Sequence of chain 1.A:
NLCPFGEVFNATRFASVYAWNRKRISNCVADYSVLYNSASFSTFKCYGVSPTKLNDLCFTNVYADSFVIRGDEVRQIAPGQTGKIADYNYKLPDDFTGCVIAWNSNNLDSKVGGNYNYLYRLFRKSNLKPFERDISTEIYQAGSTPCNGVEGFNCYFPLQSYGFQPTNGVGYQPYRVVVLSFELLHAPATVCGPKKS

A small-molecule ligand and the protein it binds are described below.
Small molecule (SMILES): CC(=O)N[C@H]1[C@H](O[C@H]2[C@H](O)[C@@H](NC(C)=O)CO[C@@H]2CO[C@@H]2O[C@@H](C)[C@@H](O)[C@@H](O)[C@@H]2O)O[C@H](CO)[C@@H](O)[C@@H]1O

Binding-site contacts:
Ligand atom C5 contacts residue ASN11 of chain 1.A at 3.6 Å.
Ligand atom C8 contacts residue ASN11 of chain 1.A at 4.0 Å.
Ligand atom C1 contacts residue ASN11 of chain 1.A at 1.4 Å.
Ligand atom C7 contacts residue LEU109 of chain 1.A at 4.4 Å (hydrophobic).
Ligand atom C2 contacts residue ASN11 of chain 1.A at 2.4 Å.
Ligand atom C8 contacts residue ARG177 of chain 1.A at 3.5 Å.
Ligand atom C8 contacts residue LEU109 of chain 1.A at 3.5 Å (hydrophobic).
Ligand atom C7 contacts residue ARG177 of chain 1.A at 4.3 Å.
Ligand atom O5 contacts residue ASN11 of chain 1.A at 2.3 Å (h-bond).
Ligand atom C3 contacts residue ASN11 of chain 1.A at 3.8 Å.
Ligand atom C8 contacts residue ALA12 of chain 1.A at 3.6 Å (hydrophobic).
Ligand atom C7 contacts residue ALA12 of chain 1.A at 4.4 Å (hydrophobic).
Ligand atom C4 contacts residue ASN11 of chain 1.A at 4.1 Å.
Ligand atom C8 contacts residue THR13 of chain 1.A at 4.3 Å.
Ligand atom O7 contacts residue PHE10 of chain 1.A at 3.8 Å.
Ligand atom N2 contacts residue ASN11 of chain 1.A at 3.0 Å (h-bond).
Ligand atom O7 contacts residue ARG177 of chain 1.A at 4.2 Å.
Ligand atom O4 contacts residue SER39 of chain 1.A at 3.9 Å.
Ligand atom O7 contacts residue ASN11 of chain 1.A at 3.2 Å (h-bond).
Ligand atom O7 contacts residue ASN108 of chain 1.A at 4.4 Å.
Ligand atom C7 contacts residue ASN11 of chain 1.A at 3.3 Å.